This protein binds this small molecule.
Small molecule (SMILES): FC(F)c1ncn2c1Cn1ncnc1-c1cc(Br)ccc1-2

Binding-site contacts:
Ligand atom C12 contacts residue THR133 of chain 1.A at 3.9 Å.
Ligand atom C3 contacts residue MET121 of chain 1.A at 3.7 Å (hydrophobic).
Ligand atom C2 contacts residue THR133 of chain 1.A at 3.7 Å.
Ligand atom C11 contacts residue THR208 of chain 1.B at 4.0 Å.
Ligand atom BR contacts residue TYR213 of chain 1.B at 3.5 Å.
Ligand atom C contacts residue THR208 of chain 1.B at 3.6 Å.
Ligand atom C7 contacts residue PHE103 of chain 1.B at 3.5 Å (hydrophobic).
Ligand atom F1 contacts residue TYR49 of chain 1.A at 4.0 Å.
Ligand atom N contacts residue MET121 of chain 1.A at 3.9 Å.
Ligand atom C9 contacts residue TYR163 of chain 1.B at 3.2 Å (hydrophobic).
Ligand atom C2 contacts residue PHE68 of chain 1.A at 4.0 Å (hydrophobic).
Ligand atom N3 contacts residue TYR49 of chain 1.A at 3.6 Å.
Ligand atom F contacts residue SER209 of chain 1.B at 3.1 Å.
Ligand atom C7 contacts residue SER162 of chain 1.B at 3.6 Å.
Ligand atom N contacts residue THR133 of chain 1.A at 2.7 Å (h-bond).
Ligand atom N2 contacts residue PHE68 of chain 1.A at 3.7 Å.
Ligand atom C8 contacts residue TYR163 of chain 1.B at 3.5 Å (hydrophobic).
Ligand atom C7 contacts residue TYR213 of chain 1.B at 3.7 Å (hydrophobic).
Ligand atom C12 contacts residue PHE68 of chain 1.A at 3.9 Å (hydrophobic).
Ligand atom C11 contacts residue PHE68 of chain 1.A at 4.0 Å (hydrophobic).
Ligand atom BR contacts residue PHE103 of chain 1.B at 3.5 Å.
Ligand atom C10 contacts residue THR208 of chain 1.B at 3.8 Å.
Ligand atom N contacts residue PHE68 of chain 1.A at 3.8 Å.
Ligand atom C1 contacts residue THR210 of chain 1.B at 3.8 Å.
Ligand atom F1 contacts residue PHE68 of chain 1.A at 3.2 Å.
Ligand atom N4 contacts residue THR208 of chain 1.B at 3.6 Å.
Ligand atom C8 contacts residue PHE103 of chain 1.B at 3.8 Å (hydrophobic).
Ligand atom N3 contacts residue THR208 of chain 1.B at 3.8 Å.
Ligand atom C8 contacts residue SER162 of chain 1.B at 3.1 Å.
Ligand atom C3 contacts residue THR133 of chain 1.A at 3.6 Å.
Ligand atom BR contacts residue SER162 of chain 1.B at 3.1 Å.
Ligand atom N2 contacts residue THR208 of chain 1.B at 4.0 Å.
Ligand atom C3 contacts residue PHE68 of chain 1.A at 3.8 Å (hydrophobic).
Ligand atom BR contacts residue ILE215 of chain 1.B at 3.6 Å.
Ligand atom F contacts residue THR210 of chain 1.B at 3.2 Å.
Ligand atom C8 contacts residue TYR213 of chain 1.B at 3.4 Å (hydrophobic).
Ligand atom C3 contacts residue TYR163 of chain 1.B at 3.9 Å (hydrophobic).
Ligand atom C contacts residue THR210 of chain 1.B at 3.6 Å.
Ligand atom C9 contacts residue TYR213 of chain 1.B at 3.8 Å (hydrophobic).
Ligand atom C11 contacts residue TYR49 of chain 1.A at 3.3 Å (hydrophobic).

Sequence of chain 1.B:
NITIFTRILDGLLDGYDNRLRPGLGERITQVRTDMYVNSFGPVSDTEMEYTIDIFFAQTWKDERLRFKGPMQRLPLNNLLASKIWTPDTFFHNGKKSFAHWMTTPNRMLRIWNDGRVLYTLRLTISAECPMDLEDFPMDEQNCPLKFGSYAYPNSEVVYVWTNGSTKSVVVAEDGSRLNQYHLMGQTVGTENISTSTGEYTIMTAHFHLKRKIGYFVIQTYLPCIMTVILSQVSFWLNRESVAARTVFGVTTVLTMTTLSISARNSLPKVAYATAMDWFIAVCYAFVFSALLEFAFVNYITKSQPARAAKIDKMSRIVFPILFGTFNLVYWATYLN

Sequence of chain 1.A:
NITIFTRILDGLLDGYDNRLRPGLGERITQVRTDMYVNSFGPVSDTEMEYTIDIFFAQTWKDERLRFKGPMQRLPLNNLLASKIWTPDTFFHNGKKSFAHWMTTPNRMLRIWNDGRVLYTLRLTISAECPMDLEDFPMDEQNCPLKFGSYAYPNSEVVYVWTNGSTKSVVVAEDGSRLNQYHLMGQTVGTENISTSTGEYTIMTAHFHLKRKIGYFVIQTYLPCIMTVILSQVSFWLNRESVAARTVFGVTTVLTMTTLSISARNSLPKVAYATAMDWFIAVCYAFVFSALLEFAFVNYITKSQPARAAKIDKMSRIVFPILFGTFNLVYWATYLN